Binding-site contacts:
Ligand atom O7 contacts residue ASN273 of chain 1.B at 3.3 Å (h-bond).
Ligand atom C8 contacts residue ASN273 of chain 1.B at 4.2 Å.
Ligand atom C2 contacts residue ASN273 of chain 1.B at 2.5 Å.
Ligand atom C4 contacts residue ASN273 of chain 1.B at 4.3 Å.
Ligand atom N2 contacts residue ASN273 of chain 1.B at 2.7 Å (h-bond).
Ligand atom C7 contacts residue ASN273 of chain 1.B at 3.1 Å.
Ligand atom O5 contacts residue ASN273 of chain 1.B at 2.5 Å (h-bond).
Ligand atom C1 contacts residue ASN273 of chain 1.B at 1.5 Å.
Ligand atom C3 contacts residue ASN273 of chain 1.B at 3.8 Å.
Ligand atom C5 contacts residue ASN273 of chain 1.B at 3.8 Å.

Sequence of chain 1.B:
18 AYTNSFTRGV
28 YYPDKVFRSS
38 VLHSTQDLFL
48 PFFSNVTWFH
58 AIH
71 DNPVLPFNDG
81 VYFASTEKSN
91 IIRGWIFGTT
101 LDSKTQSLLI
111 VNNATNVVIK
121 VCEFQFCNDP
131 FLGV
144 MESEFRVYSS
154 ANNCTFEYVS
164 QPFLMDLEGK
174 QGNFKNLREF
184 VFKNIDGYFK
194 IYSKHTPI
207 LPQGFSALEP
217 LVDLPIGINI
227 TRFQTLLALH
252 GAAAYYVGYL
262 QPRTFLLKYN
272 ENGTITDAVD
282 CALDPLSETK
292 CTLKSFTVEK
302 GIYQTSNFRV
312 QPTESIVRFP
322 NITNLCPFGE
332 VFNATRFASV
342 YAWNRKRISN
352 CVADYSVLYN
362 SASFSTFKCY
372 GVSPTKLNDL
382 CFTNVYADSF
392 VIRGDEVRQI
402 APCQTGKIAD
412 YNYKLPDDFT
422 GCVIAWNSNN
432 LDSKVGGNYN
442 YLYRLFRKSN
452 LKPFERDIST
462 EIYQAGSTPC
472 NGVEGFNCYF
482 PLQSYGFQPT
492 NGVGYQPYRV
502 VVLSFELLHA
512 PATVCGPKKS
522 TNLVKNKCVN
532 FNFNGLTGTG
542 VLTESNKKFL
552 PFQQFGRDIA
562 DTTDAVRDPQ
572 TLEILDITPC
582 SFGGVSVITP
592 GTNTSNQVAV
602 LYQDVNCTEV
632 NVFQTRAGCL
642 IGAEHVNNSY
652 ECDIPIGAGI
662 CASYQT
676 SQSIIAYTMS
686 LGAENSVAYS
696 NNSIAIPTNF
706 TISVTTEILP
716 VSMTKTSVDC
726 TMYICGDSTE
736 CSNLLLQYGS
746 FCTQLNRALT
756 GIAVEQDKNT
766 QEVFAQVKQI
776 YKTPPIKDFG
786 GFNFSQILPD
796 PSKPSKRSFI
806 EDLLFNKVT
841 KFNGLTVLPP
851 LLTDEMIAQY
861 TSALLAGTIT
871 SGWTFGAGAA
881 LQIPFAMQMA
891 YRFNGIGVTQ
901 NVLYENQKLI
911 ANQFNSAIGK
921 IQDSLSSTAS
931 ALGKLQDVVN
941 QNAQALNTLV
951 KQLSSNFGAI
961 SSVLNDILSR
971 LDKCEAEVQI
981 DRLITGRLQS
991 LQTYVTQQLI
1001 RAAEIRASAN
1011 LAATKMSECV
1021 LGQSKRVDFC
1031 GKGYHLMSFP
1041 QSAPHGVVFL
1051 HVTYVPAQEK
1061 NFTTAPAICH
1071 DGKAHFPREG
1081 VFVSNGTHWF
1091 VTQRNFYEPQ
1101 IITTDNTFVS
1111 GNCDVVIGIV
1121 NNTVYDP

The small molecule below binds the protein below.
Small molecule (SMILES): CC(=O)N[C@@H]1[C@@H](O)[C@H](O)[C@@H](CO)O[C@H]1O